The small molecule below binds the protein below.
Small molecule (SMILES): COc1cc(OC)c2c(c(C)cc(=O)n2C)c1OC

Sequence of chain 1.B:
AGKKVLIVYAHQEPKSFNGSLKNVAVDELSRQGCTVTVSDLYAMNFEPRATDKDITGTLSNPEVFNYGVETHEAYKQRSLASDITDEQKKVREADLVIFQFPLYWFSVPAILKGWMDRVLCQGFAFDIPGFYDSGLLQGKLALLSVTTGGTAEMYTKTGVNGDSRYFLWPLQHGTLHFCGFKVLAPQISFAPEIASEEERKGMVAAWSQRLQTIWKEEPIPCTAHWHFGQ

Sequence of chain 1.A:
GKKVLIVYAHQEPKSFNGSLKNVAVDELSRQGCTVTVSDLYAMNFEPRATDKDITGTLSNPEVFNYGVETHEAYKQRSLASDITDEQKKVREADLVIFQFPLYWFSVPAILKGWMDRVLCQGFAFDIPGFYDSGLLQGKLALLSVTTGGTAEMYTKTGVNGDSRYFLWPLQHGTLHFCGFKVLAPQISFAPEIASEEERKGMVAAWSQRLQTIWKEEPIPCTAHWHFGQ

Binding-site contacts:
Ligand atom O12 contacts residue ASN161 of chain 1.A at 2.9 Å (h-bond).
Ligand atom C1 contacts residue FAD1 of chain 1.D at 3.6 Å.
Ligand atom C5 contacts residue FAD1 of chain 1.D at 3.5 Å.
Ligand atom C13 contacts residue TYR155 of chain 1.A at 3.8 Å (hydrophobic).
Ligand atom O16 contacts residue PHE126 of chain 1.B at 3.5 Å.
Ligand atom O14 contacts residue PHE178 of chain 1.B at 3.7 Å.
Ligand atom C8 contacts residue GLY150 of chain 1.A at 3.6 Å.
Ligand atom C9 contacts residue GLY150 of chain 1.A at 3.3 Å.
Ligand atom C15 contacts residue FAD1 of chain 1.D at 3.0 Å.
Ligand atom C17 contacts residue FAD1 of chain 1.D at 3.5 Å.
Ligand atom C8 contacts residue ASN161 of chain 1.A at 3.9 Å.
Ligand atom C3 contacts residue PHE178 of chain 1.B at 3.6 Å (hydrophobic).
Ligand atom O14 contacts residue FAD1 of chain 1.D at 3.2 Å (h-bond).
Ligand atom C10 contacts residue GLY149 of chain 1.A at 3.9 Å.
Ligand atom C6 contacts residue FAD1 of chain 1.D at 3.5 Å.
Ligand atom C4 contacts residue PHE178 of chain 1.B at 3.7 Å (hydrophobic).
Ligand atom C9 contacts residue GLY149 of chain 1.A at 3.5 Å.
Ligand atom C8 contacts residue FAD1 of chain 1.D at 3.7 Å.
Ligand atom O12 contacts residue GLY150 of chain 1.A at 3.2 Å.
Ligand atom C2 contacts residue FAD1 of chain 1.D at 3.5 Å.
Ligand atom C3 contacts residue FAD1 of chain 1.D at 3.3 Å.
Ligand atom C19 contacts residue PHE126 of chain 1.B at 3.4 Å (hydrophobic).
Ligand atom O16 contacts residue FAD1 of chain 1.D at 3.3 Å.
Ligand atom C15 contacts residue PHE106 of chain 1.A at 3.7 Å (hydrophobic).
Ligand atom C15 contacts residue GLY174 of chain 1.B at 2.8 Å.
Ligand atom C4 contacts residue FAD1 of chain 1.D at 3.2 Å.
Ligand atom O12 contacts residue MET154 of chain 1.A at 3.6 Å.
Ligand atom O18 contacts residue FAD1 of chain 1.D at 3.8 Å.
Ligand atom C15 contacts residue TRP105 of chain 1.A at 3.5 Å (hydrophobic).
Ligand atom C17 contacts residue PHE126 of chain 1.B at 3.4 Å (hydrophobic).
Ligand atom C2 contacts residue PHE178 of chain 1.B at 3.8 Å (hydrophobic).
Ligand atom O14 contacts residue PHE106 of chain 1.A at 3.9 Å.
Ligand atom N7 contacts residue PHE178 of chain 1.B at 4.0 Å.
Ligand atom C13 contacts residue FAD1 of chain 1.D at 3.9 Å.
Ligand atom C13 contacts residue PHE178 of chain 1.B at 3.8 Å (hydrophobic).
Ligand atom C11 contacts residue GLY149 of chain 1.A at 3.8 Å.
Ligand atom C17 contacts residue TRP105 of chain 1.A at 3.4 Å (hydrophobic).
Ligand atom N7 contacts residue FAD1 of chain 1.D at 3.6 Å.
Ligand atom C13 contacts residue ASN161 of chain 1.A at 3.2 Å.
Ligand atom C15 contacts residue PHE178 of chain 1.B at 3.9 Å (hydrophobic).